Binding-site contacts:
Ligand atom C8 contacts residue SER24 of chain 1.A at 3.7 Å.
Ligand atom C4 contacts residue ASN42 of chain 1.A at 4.3 Å.
Ligand atom C7 contacts residue ARG25 of chain 1.A at 4.3 Å.
Ligand atom C3 contacts residue SER24 of chain 1.A at 4.0 Å.
Ligand atom C2 contacts residue SER24 of chain 1.A at 3.7 Å.
Ligand atom C5 contacts residue ASN42 of chain 1.A at 3.6 Å.
Ligand atom N2 contacts residue ARG25 of chain 1.A at 4.1 Å.
Ligand atom C3 contacts residue ASN42 of chain 1.A at 3.8 Å.
Ligand atom C8 contacts residue TRP23 of chain 1.A at 3.4 Å (hydrophobic).
Ligand atom O7 contacts residue ASN42 of chain 1.A at 3.8 Å.
Ligand atom C8 contacts residue VAL75 of chain 1.A at 4.1 Å (hydrophobic).
Ligand atom C1 contacts residue ASN42 of chain 1.A at 1.4 Å.
Ligand atom N2 contacts residue SER24 of chain 1.A at 2.9 Å (h-bond).
Ligand atom O7 contacts residue ARG25 of chain 1.A at 4.5 Å.
Ligand atom O6 contacts residue ASN42 of chain 1.A at 4.4 Å.
Ligand atom O6 contacts residue SER22 of chain 1.A at 4.2 Å.
Ligand atom C1 contacts residue ARG25 of chain 1.A at 4.5 Å.
Ligand atom C7 contacts residue SER24 of chain 1.A at 3.8 Å.
Ligand atom C1 contacts residue SER24 of chain 1.A at 3.8 Å.
Ligand atom C2 contacts residue ASN42 of chain 1.A at 2.4 Å.
Ligand atom C8 contacts residue ARG25 of chain 1.A at 4.1 Å.
Ligand atom N2 contacts residue ASN42 of chain 1.A at 2.9 Å (h-bond).
Ligand atom O5 contacts residue ASN42 of chain 1.A at 2.4 Å (h-bond).
Ligand atom C7 contacts residue ASN42 of chain 1.A at 3.5 Å.
Ligand atom O6 contacts residue ARG74 of chain 1.A at 4.5 Å.

This small molecule binds to this protein.
Small molecule (SMILES): CC(=O)N[C@H]1[C@H](O[C@H]2[C@H](O)[C@@H](NC(C)=O)CO[C@@H]2CO)O[C@H](CO)[C@@H](O)[C@@H]1O

Sequence of chain 1.A:
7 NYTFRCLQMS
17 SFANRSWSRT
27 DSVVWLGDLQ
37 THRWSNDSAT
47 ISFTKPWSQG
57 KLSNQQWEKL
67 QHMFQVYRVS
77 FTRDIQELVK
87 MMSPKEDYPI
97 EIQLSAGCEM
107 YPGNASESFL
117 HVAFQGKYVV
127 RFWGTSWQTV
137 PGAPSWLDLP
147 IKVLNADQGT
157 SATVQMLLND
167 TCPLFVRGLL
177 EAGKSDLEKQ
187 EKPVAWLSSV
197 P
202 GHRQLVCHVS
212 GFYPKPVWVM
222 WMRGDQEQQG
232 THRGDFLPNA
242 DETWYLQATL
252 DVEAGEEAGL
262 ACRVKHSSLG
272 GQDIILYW